Sequence of chain 17.A:
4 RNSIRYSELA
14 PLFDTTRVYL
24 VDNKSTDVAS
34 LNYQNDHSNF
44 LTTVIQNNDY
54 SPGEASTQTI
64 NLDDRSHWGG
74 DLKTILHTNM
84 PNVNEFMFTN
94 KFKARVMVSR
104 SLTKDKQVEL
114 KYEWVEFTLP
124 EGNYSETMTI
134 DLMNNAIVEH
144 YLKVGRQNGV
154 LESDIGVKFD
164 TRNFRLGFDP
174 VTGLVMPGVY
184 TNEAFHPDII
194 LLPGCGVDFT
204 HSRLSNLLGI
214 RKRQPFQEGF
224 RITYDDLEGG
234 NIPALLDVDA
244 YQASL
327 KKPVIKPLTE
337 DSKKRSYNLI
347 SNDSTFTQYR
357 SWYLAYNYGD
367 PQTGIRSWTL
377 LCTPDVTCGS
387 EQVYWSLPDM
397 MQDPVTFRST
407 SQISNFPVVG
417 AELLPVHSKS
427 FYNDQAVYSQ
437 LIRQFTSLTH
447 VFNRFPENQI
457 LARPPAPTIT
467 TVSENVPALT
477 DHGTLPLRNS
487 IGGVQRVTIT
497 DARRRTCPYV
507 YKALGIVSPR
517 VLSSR

The protein below binds the small molecule below.
Small molecule (SMILES): CCCCCCCCCCCC[N+](C)(C)CCCS(=O)(=O)O

Binding-site contacts:
Ligand atom O3S contacts residue ARG224 of chain 17.A at 2.9 Å (salt-bridge).
Ligand atom C8 contacts residue C151 of chain 17.D at 3.7 Å.
Ligand atom C6 contacts residue C151 of chain 17.D at 4.2 Å.
Ligand atom O1S contacts residue PHE223 of chain 17.A at 4.5 Å.
Ligand atom C16 contacts residue ASP229 of chain 17.A at 4.3 Å.
Ligand atom O3S contacts residue TRP374 of chain 17.A at 3.3 Å.
Ligand atom C1 contacts residue TRP374 of chain 17.A at 3.6 Å (hydrophobic).
Ligand atom S1 contacts residue TRP374 of chain 17.A at 4.0 Å.
Ligand atom C3 contacts residue TRP374 of chain 17.A at 4.3 Å (hydrophobic).
Ligand atom O3S contacts residue PHE223 of chain 17.A at 3.9 Å.
Ligand atom S1 contacts residue GLY222 of chain 17.A at 3.0 Å (h-bond).
Ligand atom O2S contacts residue ARG224 of chain 17.A at 4.5 Å.
Ligand atom O2S contacts residue GLY222 of chain 17.A at 3.3 Å (h-bond).
Ligand atom C7 contacts residue C151 of chain 17.D at 3.4 Å.
Ligand atom S1 contacts residue ARG224 of chain 17.A at 4.3 Å.
Ligand atom S1 contacts residue LYS215 of chain 17.A at 4.1 Å.
Ligand atom O1S contacts residue LYS215 of chain 17.A at 2.7 Å (salt-bridge).
Ligand atom O1S contacts residue TRP374 of chain 17.A at 4.3 Å.
Ligand atom C13 contacts residue C151 of chain 17.D at 4.5 Å.
Ligand atom C5 contacts residue C151 of chain 17.D at 4.0 Å.
Ligand atom C9 contacts residue C151 of chain 17.D at 3.4 Å.
Ligand atom C11 contacts residue C151 of chain 17.D at 3.5 Å.
Ligand atom O3S contacts residue GLY222 of chain 17.A at 2.9 Å (h-bond).
Ligand atom C12 contacts residue C151 of chain 17.D at 3.4 Å.
Ligand atom C10 contacts residue C151 of chain 17.D at 3.4 Å.
Ligand atom C2 contacts residue TRP374 of chain 17.A at 4.1 Å (hydrophobic).
Ligand atom O1S contacts residue GLY222 of chain 17.A at 2.3 Å (h-bond).